Sequence of chain 2.A:
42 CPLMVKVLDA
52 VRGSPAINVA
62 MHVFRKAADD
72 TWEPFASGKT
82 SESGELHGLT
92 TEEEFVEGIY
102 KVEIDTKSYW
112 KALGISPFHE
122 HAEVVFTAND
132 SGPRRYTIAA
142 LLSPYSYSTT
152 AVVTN

Sequence of chain 1.A:
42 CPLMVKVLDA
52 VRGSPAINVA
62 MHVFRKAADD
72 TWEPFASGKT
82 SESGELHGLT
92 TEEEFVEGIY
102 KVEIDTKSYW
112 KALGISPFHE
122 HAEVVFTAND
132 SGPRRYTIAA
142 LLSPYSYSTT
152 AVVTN

Binding-site contacts:
Ligand atom CAK contacts residue LYS47 of chain 1.A at 3.8 Å.
Ligand atom NAN contacts residue LYS47 of chain 1.A at 3.1 Å.
Ligand atom CLQ contacts residue ALA141 of chain 1.A at 3.3 Å.
Ligand atom CAJ contacts residue JA91 of chain 2.C at 1.3 Å.
Ligand atom CAI contacts residue ALA140 of chain 1.A at 3.6 Å (hydrophobic).
Ligand atom CAC contacts residue JA91 of chain 2.C at 1.2 Å.
Ligand atom CAE contacts residue LEU142 of chain 2.A at 3.8 Å (hydrophobic).
Ligand atom OAG contacts residue JA91 of chain 2.C at 1.5 Å.
Ligand atom CAC contacts residue ALA141 of chain 2.A at 3.7 Å (hydrophobic).
Ligand atom CAT contacts residue LYS47 of chain 2.A at 3.6 Å.
Ligand atom CAC contacts residue ALA140 of chain 2.A at 3.6 Å (hydrophobic).
Ligand atom NAP contacts residue LYS47 of chain 2.A at 3.4 Å.
Ligand atom NAN contacts residue JA91 of chain 2.C at 0.3 Å (h-bond).
Ligand atom CAO contacts residue JA91 of chain 2.C at 0.5 Å.
Ligand atom CAL contacts residue JA91 of chain 2.C at 0.7 Å.
Ligand atom CLR contacts residue JA91 of chain 2.C at 0.5 Å.
Ligand atom CAD contacts residue JA91 of chain 2.C at 1.1 Å.
Ligand atom CAI contacts residue JA91 of chain 2.C at 1.6 Å.
Ligand atom CLR contacts residue LEU142 of chain 1.A at 3.6 Å.
Ligand atom CLQ contacts residue JA91 of chain 2.C at 1.7 Å.
Ligand atom CAJ contacts residue LEU49 of chain 2.A at 3.4 Å (hydrophobic).
Ligand atom CAM contacts residue JA91 of chain 2.C at 0.7 Å.
Ligand atom CAE contacts residue JA91 of chain 2.C at 0.7 Å.
Ligand atom SAS contacts residue LYS47 of chain 2.A at 3.5 Å.
Ligand atom CAH contacts residue ALA140 of chain 1.A at 3.4 Å (hydrophobic).
Ligand atom NAP contacts residue JA91 of chain 2.C at 0.3 Å (h-bond).
Ligand atom CAA contacts residue JA91 of chain 2.C at 1.5 Å.
Ligand atom CAT contacts residue JA91 of chain 2.C at 3.1 Å.
Ligand atom CAA contacts residue ALA140 of chain 2.A at 3.7 Å (hydrophobic).
Ligand atom CLR contacts residue SER149 of chain 2.A at 3.4 Å.
Ligand atom SAS contacts residue JA91 of chain 2.C at 1.4 Å (h-bond).
Ligand atom CLU contacts residue JA91 of chain 2.C at 0.7 Å.
Ligand atom CLQ contacts residue LEU49 of chain 1.A at 3.8 Å.
Ligand atom CAF contacts residue JA91 of chain 2.C at 0.9 Å.
Ligand atom CAK contacts residue LEU49 of chain 1.A at 3.4 Å (hydrophobic).
Ligand atom OAG contacts residue ALA140 of chain 1.A at 3.4 Å.
Ligand atom CAB contacts residue JA91 of chain 2.C at 1.1 Å.
Ligand atom CAH contacts residue JA91 of chain 2.C at 1.6 Å.
Ligand atom CLR contacts residue SER149 of chain 1.A at 3.3 Å.
Ligand atom CAK contacts residue JA91 of chain 2.C at 1.3 Å.

A small-molecule ligand and the protein it binds are described below.
Small molecule (SMILES): CSc1nc2cc(Cl)c(Oc3cccc(Cl)c3Cl)cc2[nH]1